This protein binds this small molecule.
Small molecule (SMILES): CCc1[nH]c2nc(Sc3ccc4c(c3)C(=O)N=C4)nc(N3CC[C@@H](N)C3)c2c1Cl

Binding-site contacts:
Ligand atom C23 contacts residue ARG71 of chain 1.B at 3.7 Å.
Ligand atom C8 contacts residue MET73 of chain 1.B at 3.8 Å (hydrophobic).
Ligand atom C14 contacts residue ILE89 of chain 1.B at 3.7 Å (hydrophobic).
Ligand atom C24 contacts residue ARG71 of chain 1.B at 3.5 Å.
Ligand atom N1 contacts residue THR162 of chain 1.B at 3.6 Å.
Ligand atom C3 contacts residue MET73 of chain 1.B at 3.6 Å (hydrophobic).
Ligand atom CL1 contacts residue MET73 of chain 1.B at 3.4 Å.
Ligand atom CL1 contacts residue VAL115 of chain 1.B at 3.5 Å.
Ligand atom O29 contacts residue ARG131 of chain 1.B at 2.8 Å (salt-bridge).
Ligand atom C7 contacts residue THR162 of chain 1.B at 3.7 Å.
Ligand atom C2 contacts residue THR162 of chain 1.B at 3.7 Å.
Ligand atom CL1 contacts residue ASN41 of chain 1.B at 3.2 Å.
Ligand atom C4 contacts residue MET73 of chain 1.B at 3.5 Å (hydrophobic).
Ligand atom N11 contacts residue GLU45 of chain 1.B at 3.6 Å.
Ligand atom N1 contacts residue ASP68 of chain 1.B at 2.6 Å (salt-bridge).
Ligand atom C28 contacts residue ARG131 of chain 1.B at 3.8 Å.
Ligand atom C5 contacts residue SER42 of chain 1.B at 3.8 Å.
Ligand atom N11 contacts residue THR162 of chain 1.B at 3.6 Å.
Ligand atom C25 contacts residue GLU45 of chain 1.B at 3.1 Å.
Ligand atom C17 contacts residue ASN41 of chain 1.B at 3.3 Å.
Ligand atom C6 contacts residue ASP68 of chain 1.B at 3.8 Å.
Ligand atom C21 contacts residue ARG71 of chain 1.B at 3.7 Å.
Ligand atom C16 contacts residue ASN41 of chain 1.B at 3.3 Å.
Ligand atom C5 contacts residue ASP68 of chain 1.B at 3.5 Å.
Ligand atom C22 contacts residue ARG71 of chain 1.B at 3.8 Å.
Ligand atom C14 contacts residue MET73 of chain 1.B at 3.8 Å (hydrophobic).
Ligand atom C6 contacts residue ILE38 of chain 1.B at 3.6 Å (hydrophobic).
Ligand atom C10 contacts residue GLU45 of chain 1.B at 3.7 Å.
Ligand atom N18 contacts residue ASN41 of chain 1.B at 2.9 Å (h-bond).
Ligand atom S19 contacts residue GLU45 of chain 1.B at 3.2 Å.
Ligand atom C20 contacts residue GLU45 of chain 1.B at 3.3 Å.
Ligand atom S19 contacts residue GLY72 of chain 1.B at 3.7 Å.
Ligand atom C7 contacts residue ASP68 of chain 1.B at 3.7 Å.
Ligand atom C2 contacts residue ASP68 of chain 1.B at 3.6 Å.
Ligand atom C4 contacts residue ASN41 of chain 1.B at 3.5 Å.
Ligand atom C6 contacts residue SER42 of chain 1.B at 3.3 Å.
Ligand atom C25 contacts residue ARG71 of chain 1.B at 3.6 Å.
Ligand atom C21 contacts residue GLY72 of chain 1.B at 3.3 Å.
Ligand atom C7 contacts residue SER42 of chain 1.B at 3.6 Å.
Ligand atom N13 contacts residue MET73 of chain 1.B at 3.8 Å.

Sequence of chain 1.B:
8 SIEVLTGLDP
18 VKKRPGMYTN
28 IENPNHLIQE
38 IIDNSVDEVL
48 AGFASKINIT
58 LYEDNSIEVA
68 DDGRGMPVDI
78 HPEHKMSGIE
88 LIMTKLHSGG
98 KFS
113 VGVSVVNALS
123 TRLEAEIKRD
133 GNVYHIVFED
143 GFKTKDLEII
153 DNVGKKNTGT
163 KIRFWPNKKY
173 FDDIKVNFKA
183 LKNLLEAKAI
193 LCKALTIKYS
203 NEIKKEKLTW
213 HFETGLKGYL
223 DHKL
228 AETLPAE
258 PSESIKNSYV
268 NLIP